Binding-site contacts:
Ligand atom C3 contacts residue TRP374 of chain 50.A at 4.3 Å (hydrophobic).
Ligand atom C1 contacts residue TRP374 of chain 50.A at 3.6 Å (hydrophobic).
Ligand atom O1S contacts residue TRP374 of chain 50.A at 4.3 Å.
Ligand atom C9 contacts residue C151 of chain 50.D at 3.4 Å.
Ligand atom C5 contacts residue C151 of chain 50.D at 4.0 Å.
Ligand atom S1 contacts residue TRP374 of chain 50.A at 4.0 Å.
Ligand atom O2S contacts residue ARG224 of chain 50.A at 4.5 Å.
Ligand atom C10 contacts residue C151 of chain 50.D at 3.4 Å.
Ligand atom O2S contacts residue GLY222 of chain 50.A at 3.3 Å (h-bond).
Ligand atom C8 contacts residue C151 of chain 50.D at 3.7 Å.
Ligand atom S1 contacts residue GLY222 of chain 50.A at 3.0 Å (h-bond).
Ligand atom C16 contacts residue ASP229 of chain 50.A at 4.3 Å.
Ligand atom O1S contacts residue GLY222 of chain 50.A at 2.3 Å (h-bond).
Ligand atom S1 contacts residue ARG224 of chain 50.A at 4.3 Å.
Ligand atom C2 contacts residue TRP374 of chain 50.A at 4.1 Å (hydrophobic).
Ligand atom C7 contacts residue C151 of chain 50.D at 3.4 Å.
Ligand atom C11 contacts residue C151 of chain 50.D at 3.5 Å.
Ligand atom O3S contacts residue ARG224 of chain 50.A at 2.9 Å (salt-bridge).
Ligand atom O3S contacts residue TRP374 of chain 50.A at 3.3 Å.
Ligand atom O1S contacts residue PHE223 of chain 50.A at 4.5 Å.
Ligand atom C6 contacts residue C151 of chain 50.D at 4.2 Å.
Ligand atom O1S contacts residue LYS215 of chain 50.A at 2.7 Å (salt-bridge).
Ligand atom C13 contacts residue C151 of chain 50.D at 4.5 Å.
Ligand atom C12 contacts residue C151 of chain 50.D at 3.4 Å.
Ligand atom O3S contacts residue PHE223 of chain 50.A at 3.9 Å.
Ligand atom S1 contacts residue LYS215 of chain 50.A at 4.1 Å.
Ligand atom O3S contacts residue GLY222 of chain 50.A at 2.9 Å (h-bond).

Sequence of chain 50.A:
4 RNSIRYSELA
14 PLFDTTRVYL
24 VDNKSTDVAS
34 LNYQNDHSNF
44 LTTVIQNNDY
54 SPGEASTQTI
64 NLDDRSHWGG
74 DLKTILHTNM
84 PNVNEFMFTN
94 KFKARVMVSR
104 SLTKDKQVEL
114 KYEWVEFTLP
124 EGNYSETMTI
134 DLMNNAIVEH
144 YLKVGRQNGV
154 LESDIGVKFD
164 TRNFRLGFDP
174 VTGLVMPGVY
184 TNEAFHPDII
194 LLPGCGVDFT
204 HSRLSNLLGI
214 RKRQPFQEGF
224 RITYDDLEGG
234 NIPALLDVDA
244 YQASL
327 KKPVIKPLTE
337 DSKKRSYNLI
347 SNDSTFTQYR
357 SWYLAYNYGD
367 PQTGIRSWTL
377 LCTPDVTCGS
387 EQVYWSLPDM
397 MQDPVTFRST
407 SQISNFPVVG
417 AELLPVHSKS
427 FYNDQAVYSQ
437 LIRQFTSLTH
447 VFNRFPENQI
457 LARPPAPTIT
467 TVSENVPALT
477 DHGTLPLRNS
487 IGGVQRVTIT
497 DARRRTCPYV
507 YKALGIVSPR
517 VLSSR

This protein binds this small molecule.
Small molecule (SMILES): CCCCCCCCCCCC[N+](C)(C)CCCS(=O)(=O)O